The small molecule below binds the protein below.
Small molecule (SMILES): NCCC[C@H](N)C(=O)O

Binding-site contacts:
Ligand atom OXT contacts residue THR357 of chain 1.A at 3.8 Å.
Ligand atom CD contacts residue TRP372 of chain 1.A at 3.4 Å (hydrophobic).
Ligand atom OXT contacts residue ASP376 of chain 1.A at 3.4 Å (salt-bridge).
Ligand atom C contacts residue THR357 of chain 1.A at 3.8 Å.
Ligand atom CG contacts residue TRP372 of chain 1.A at 3.8 Å (hydrophobic).
Ligand atom C contacts residue LEU415 of chain 1.C at 3.7 Å (hydrophobic).
Ligand atom CA contacts residue THR357 of chain 1.A at 3.9 Å.
Ligand atom CG contacts residue GLU364 of chain 1.A at 3.8 Å.
Ligand atom C contacts residue ASP376 of chain 1.A at 3.8 Å.
Ligand atom CB contacts residue ASP376 of chain 1.A at 3.3 Å.
Ligand atom CG contacts residue ASP376 of chain 1.A at 4.0 Å.
Ligand atom C contacts residue ARG414 of chain 1.C at 4.0 Å.
Ligand atom NE contacts residue GLN369 of chain 1.A at 2.9 Å (h-bond).
Ligand atom N contacts residue TRP372 of chain 1.A at 3.6 Å.
Ligand atom OXT contacts residue LYS444 of chain 1.C at 4.5 Å.
Ligand atom CD contacts residue ARG414 of chain 1.C at 4.4 Å.
Ligand atom N contacts residue ASP376 of chain 1.A at 2.9 Å (salt-bridge).
Ligand atom CD contacts residue GLU364 of chain 1.A at 3.6 Å.
Ligand atom O contacts residue THR357 of chain 1.A at 4.2 Å.
Ligand atom O contacts residue LEU415 of chain 1.C at 3.0 Å (h-bond).
Ligand atom CB contacts residue ARG414 of chain 1.C at 4.2 Å.
Ligand atom CD contacts residue GLN369 of chain 1.A at 3.4 Å.
Ligand atom NE contacts residue GLU364 of chain 1.A at 3.4 Å (salt-bridge).
Ligand atom OXT contacts residue LEU415 of chain 1.C at 3.5 Å (h-bond).
Ligand atom CD contacts residue ASP376 of chain 1.A at 4.3 Å.
Ligand atom NE contacts residue ARG414 of chain 1.C at 3.7 Å.
Ligand atom CA contacts residue ASP376 of chain 1.A at 3.5 Å.
Ligand atom CG contacts residue ARG414 of chain 1.C at 4.0 Å.
Ligand atom O contacts residue ARG414 of chain 1.C at 3.5 Å.
Ligand atom OXT contacts residue ARG414 of chain 1.C at 4.2 Å.
Ligand atom N contacts residue THR357 of chain 1.A at 2.8 Å (h-bond).

Sequence of chain 1.A:
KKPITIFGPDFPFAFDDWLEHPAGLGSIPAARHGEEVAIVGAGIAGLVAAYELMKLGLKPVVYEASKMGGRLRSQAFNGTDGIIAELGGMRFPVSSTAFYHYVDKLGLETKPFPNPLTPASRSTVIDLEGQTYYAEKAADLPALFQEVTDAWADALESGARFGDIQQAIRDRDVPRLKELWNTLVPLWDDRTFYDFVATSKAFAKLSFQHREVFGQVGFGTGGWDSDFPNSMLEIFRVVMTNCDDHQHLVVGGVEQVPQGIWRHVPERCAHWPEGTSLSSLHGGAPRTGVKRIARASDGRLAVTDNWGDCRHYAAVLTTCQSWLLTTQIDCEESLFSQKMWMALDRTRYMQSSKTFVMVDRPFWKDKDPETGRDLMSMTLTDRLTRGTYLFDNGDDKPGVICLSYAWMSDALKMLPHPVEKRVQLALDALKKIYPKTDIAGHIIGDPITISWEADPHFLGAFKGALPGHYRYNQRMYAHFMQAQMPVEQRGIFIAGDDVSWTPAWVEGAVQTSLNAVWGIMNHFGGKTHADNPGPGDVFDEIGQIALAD

Sequence of chain 1.C:
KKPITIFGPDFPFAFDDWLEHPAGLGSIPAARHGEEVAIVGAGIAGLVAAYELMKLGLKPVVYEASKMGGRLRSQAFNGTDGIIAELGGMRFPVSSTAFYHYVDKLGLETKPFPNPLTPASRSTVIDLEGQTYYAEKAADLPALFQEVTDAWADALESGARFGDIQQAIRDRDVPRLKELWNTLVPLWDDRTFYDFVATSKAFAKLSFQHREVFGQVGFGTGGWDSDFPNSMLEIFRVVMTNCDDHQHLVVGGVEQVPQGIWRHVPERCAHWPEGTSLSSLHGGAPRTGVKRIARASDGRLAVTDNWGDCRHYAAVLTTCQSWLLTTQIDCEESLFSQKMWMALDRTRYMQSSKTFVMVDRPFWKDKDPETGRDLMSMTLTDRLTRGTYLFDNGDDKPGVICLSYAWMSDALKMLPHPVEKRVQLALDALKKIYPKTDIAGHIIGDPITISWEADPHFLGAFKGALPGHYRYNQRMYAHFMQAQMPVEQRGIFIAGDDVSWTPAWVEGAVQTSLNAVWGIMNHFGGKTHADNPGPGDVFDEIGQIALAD